Sequence of chain 1.J:
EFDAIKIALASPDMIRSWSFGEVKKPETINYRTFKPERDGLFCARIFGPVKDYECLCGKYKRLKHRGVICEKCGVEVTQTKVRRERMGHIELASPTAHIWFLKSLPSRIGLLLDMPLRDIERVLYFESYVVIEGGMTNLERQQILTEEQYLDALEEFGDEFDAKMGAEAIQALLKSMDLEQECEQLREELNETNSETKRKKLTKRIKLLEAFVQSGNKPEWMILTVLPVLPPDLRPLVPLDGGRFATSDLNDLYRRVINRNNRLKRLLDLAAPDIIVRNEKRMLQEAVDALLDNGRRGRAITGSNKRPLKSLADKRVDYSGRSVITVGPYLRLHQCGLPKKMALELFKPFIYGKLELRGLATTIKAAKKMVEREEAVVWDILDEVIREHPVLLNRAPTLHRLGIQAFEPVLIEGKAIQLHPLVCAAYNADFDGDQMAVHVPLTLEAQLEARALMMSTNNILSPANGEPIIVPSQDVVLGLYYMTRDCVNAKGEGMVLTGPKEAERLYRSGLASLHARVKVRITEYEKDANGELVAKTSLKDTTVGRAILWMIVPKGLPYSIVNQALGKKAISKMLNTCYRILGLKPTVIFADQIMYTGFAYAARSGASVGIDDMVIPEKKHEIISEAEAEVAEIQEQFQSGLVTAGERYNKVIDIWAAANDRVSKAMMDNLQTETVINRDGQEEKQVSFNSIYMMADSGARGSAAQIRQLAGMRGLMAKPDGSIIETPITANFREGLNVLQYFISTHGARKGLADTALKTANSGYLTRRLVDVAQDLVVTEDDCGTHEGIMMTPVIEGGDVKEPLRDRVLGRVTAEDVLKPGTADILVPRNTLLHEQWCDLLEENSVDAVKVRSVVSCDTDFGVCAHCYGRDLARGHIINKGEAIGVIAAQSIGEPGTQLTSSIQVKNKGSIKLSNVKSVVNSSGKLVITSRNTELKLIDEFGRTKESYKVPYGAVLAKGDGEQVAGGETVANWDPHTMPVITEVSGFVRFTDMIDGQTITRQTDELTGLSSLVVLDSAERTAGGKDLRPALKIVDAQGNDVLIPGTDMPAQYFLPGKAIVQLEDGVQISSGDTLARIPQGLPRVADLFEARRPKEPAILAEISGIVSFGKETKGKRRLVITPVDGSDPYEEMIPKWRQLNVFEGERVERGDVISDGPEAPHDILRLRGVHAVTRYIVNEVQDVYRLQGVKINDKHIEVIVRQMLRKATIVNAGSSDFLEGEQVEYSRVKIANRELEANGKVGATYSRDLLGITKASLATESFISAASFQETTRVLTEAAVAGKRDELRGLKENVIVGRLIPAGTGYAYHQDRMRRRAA

Sequence of chain 1.I:
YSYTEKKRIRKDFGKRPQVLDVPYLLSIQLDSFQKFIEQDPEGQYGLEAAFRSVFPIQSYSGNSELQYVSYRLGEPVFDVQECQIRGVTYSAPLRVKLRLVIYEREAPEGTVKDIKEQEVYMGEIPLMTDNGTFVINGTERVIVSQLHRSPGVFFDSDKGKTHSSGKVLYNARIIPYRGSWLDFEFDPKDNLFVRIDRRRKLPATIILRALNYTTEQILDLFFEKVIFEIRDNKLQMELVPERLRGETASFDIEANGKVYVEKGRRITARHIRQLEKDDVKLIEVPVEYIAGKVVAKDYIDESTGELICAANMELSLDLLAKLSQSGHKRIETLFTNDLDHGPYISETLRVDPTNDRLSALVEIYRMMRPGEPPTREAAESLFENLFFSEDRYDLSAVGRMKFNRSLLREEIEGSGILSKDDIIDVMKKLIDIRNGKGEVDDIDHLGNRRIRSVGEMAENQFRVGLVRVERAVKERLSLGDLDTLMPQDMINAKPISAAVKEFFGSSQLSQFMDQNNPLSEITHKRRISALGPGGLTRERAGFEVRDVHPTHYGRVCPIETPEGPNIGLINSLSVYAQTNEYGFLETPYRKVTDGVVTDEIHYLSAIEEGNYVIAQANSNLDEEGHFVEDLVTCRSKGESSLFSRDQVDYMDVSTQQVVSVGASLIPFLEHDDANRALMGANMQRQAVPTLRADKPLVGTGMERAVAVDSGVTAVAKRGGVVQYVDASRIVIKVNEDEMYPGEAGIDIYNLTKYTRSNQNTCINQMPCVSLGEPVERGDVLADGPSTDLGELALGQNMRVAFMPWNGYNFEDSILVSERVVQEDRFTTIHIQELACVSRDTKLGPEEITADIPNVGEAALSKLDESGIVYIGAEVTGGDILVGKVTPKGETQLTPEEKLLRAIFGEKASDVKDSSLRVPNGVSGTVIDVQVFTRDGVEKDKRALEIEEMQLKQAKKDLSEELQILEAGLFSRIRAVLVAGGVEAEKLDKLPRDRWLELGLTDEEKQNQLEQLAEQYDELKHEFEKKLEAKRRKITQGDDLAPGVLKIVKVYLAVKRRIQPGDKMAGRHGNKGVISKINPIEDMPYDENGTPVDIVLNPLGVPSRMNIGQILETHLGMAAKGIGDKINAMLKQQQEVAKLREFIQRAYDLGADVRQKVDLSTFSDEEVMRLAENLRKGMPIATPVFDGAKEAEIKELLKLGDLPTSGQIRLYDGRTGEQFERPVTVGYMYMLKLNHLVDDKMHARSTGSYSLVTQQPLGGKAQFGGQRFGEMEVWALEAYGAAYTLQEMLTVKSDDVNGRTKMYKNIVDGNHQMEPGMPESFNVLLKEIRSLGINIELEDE

A small-molecule ligand and the protein it binds are described below.
Small molecule (SMILES): Fc1ccc(-c2[nH]ncc2-c2ccc(F)c(C(F)(F)F)c2)cc1

Binding-site contacts:
Ligand atom FAA contacts residue PHE773 of chain 1.J at 3.3 Å.
Ligand atom FAD contacts residue HIS551 of chain 1.I at 3.7 Å.
Ligand atom FAE contacts residue HIS777 of chain 1.J at 3.7 Å.
Ligand atom CAV contacts residue SER642 of chain 1.I at 4.0 Å.
Ligand atom CAL contacts residue ILE755 of chain 1.J at 3.2 Å (hydrophobic).
Ligand atom FAD contacts residue PRO552 of chain 1.I at 3.7 Å.
Ligand atom CAG contacts residue ILE774 of chain 1.J at 3.7 Å (hydrophobic).
Ligand atom FAB contacts residue PRO552 of chain 1.I at 3.0 Å.
Ligand atom FAB contacts residue VAL550 of chain 1.I at 4.0 Å.
Ligand atom CAL contacts residue LYS749 of chain 1.J at 4.0 Å.
Ligand atom NAN contacts residue SER642 of chain 1.I at 4.0 Å.
Ligand atom CAQ contacts residue PRO750 of chain 1.J at 4.0 Å (hydrophobic).
Ligand atom NAN contacts residue ILE774 of chain 1.J at 3.8 Å.
Ligand atom FAC contacts residue HIS777 of chain 1.J at 3.5 Å.
Ligand atom CAH contacts residue PRO552 of chain 1.I at 3.4 Å (hydrophobic).
Ligand atom CAP contacts residue PHE773 of chain 1.J at 3.8 Å (hydrophobic).
Ligand atom FAD contacts residue VAL550 of chain 1.I at 3.0 Å.
Ligand atom CAG contacts residue PHE773 of chain 1.J at 3.6 Å (hydrophobic).
Ligand atom FAE contacts residue PRO750 of chain 1.J at 3.1 Å.
Ligand atom NAN contacts residue ILE755 of chain 1.J at 3.1 Å.
Ligand atom FAD contacts residue PHE773 of chain 1.J at 3.8 Å.
Ligand atom CAU contacts residue LYS749 of chain 1.J at 3.9 Å.
Ligand atom FAA contacts residue TYR555 of chain 1.I at 2.8 Å.
Ligand atom CAL contacts residue GLU641 of chain 1.I at 3.4 Å.
Ligand atom CAK contacts residue LYS749 of chain 1.J at 3.9 Å.
Ligand atom NAN contacts residue GLU641 of chain 1.I at 3.6 Å.
Ligand atom CAQ contacts residue LYS749 of chain 1.J at 3.7 Å.
Ligand atom CAH contacts residue LYS749 of chain 1.J at 3.7 Å.
Ligand atom CAK contacts residue GLU641 of chain 1.I at 3.7 Å.
Ligand atom CAK contacts residue GLY640 of chain 1.I at 3.4 Å.
Ligand atom CAQ contacts residue PRO552 of chain 1.I at 3.4 Å (hydrophobic).
Ligand atom CAH contacts residue GLY640 of chain 1.I at 3.9 Å.
Ligand atom CAR contacts residue SER642 of chain 1.I at 4.0 Å.
Ligand atom FAE contacts residue VAL550 of chain 1.I at 3.2 Å.
Ligand atom CAJ contacts residue ILE774 of chain 1.J at 3.5 Å (hydrophobic).
Ligand atom FAB contacts residue PRO750 of chain 1.J at 3.5 Å.
Ligand atom CAP contacts residue TYR555 of chain 1.I at 4.1 Å (hydrophobic).
Ligand atom NAO contacts residue ILE774 of chain 1.J at 3.7 Å.
Ligand atom NAO contacts residue SER642 of chain 1.I at 3.2 Å (h-bond).
Ligand atom CAW contacts residue VAL550 of chain 1.I at 3.6 Å (hydrophobic).